The protein below binds the small molecule below.
Small molecule (SMILES): Cc1ncc(COP(=O)(O)O)c(/C=N/[C@@H](Cc2c[nH]c3ccccc23)C(=O)O)c1O

Binding-site contacts:
Ligand atom CE3 contacts residue LEU166 of chain 2.B at 3.5 Å (hydrophobic).
Ligand atom NE1 contacts residue GLY189 of chain 2.B at 3.6 Å.
Ligand atom O1P contacts residue THR190 of chain 2.B at 2.8 Å (h-bond).
Ligand atom O contacts residue GLN114 of chain 2.B at 3.3 Å (h-bond).
Ligand atom O2P contacts residue GLY234 of chain 2.B at 2.8 Å (h-bond).
Ligand atom CE2 contacts residue LEU166 of chain 2.B at 3.6 Å (hydrophobic).
Ligand atom O3P contacts residue SER235 of chain 2.B at 3.2 Å (h-bond).
Ligand atom NE1 contacts residue GLU109 of chain 2.B at 2.5 Å (salt-bridge).
Ligand atom O3 contacts residue ALA112 of chain 2.B at 3.6 Å.
Ligand atom C6 contacts residue GLU350 of chain 2.B at 3.6 Å.
Ligand atom CZ2 contacts residue GLU109 of chain 2.B at 3.5 Å.
Ligand atom CE2 contacts residue GLU109 of chain 2.B at 3.4 Å.
Ligand atom CH2 contacts residue THR190 of chain 2.B at 3.3 Å.
Ligand atom C contacts residue ALA112 of chain 2.B at 3.7 Å (hydrophobic).
Ligand atom O3 contacts residue GLN114 of chain 2.B at 3.4 Å.
Ligand atom P contacts residue SER235 of chain 2.B at 3.5 Å.
Ligand atom C contacts residue GLY111 of chain 2.B at 3.5 Å.
Ligand atom O contacts residue THR110 of chain 2.B at 2.5 Å (h-bond).
Ligand atom O1P contacts residue GLY234 of chain 2.B at 3.5 Å (h-bond).
Ligand atom O3P contacts residue ASN236 of chain 2.B at 2.7 Å (h-bond).
Ligand atom N1 contacts residue SER377 of chain 2.B at 2.6 Å (h-bond).
Ligand atom C4A contacts residue GLY303 of chain 2.B at 3.5 Å.
Ligand atom CZ2 contacts residue CYS170 of chain 2.B at 3.6 Å (hydrophobic).
Ligand atom C2 contacts residue SER377 of chain 2.B at 3.6 Å.
Ligand atom O contacts residue GLY113 of chain 2.B at 3.5 Å (h-bond).
Ligand atom OXT contacts residue GLY111 of chain 2.B at 2.6 Å (h-bond).
Ligand atom CZ3 contacts residue PHE306 of chain 2.B at 3.6 Å (hydrophobic).
Ligand atom O1P contacts residue SER235 of chain 2.B at 2.6 Å (h-bond).
Ligand atom O2P contacts residue GLY232 of chain 2.B at 2.7 Å (h-bond).
Ligand atom C contacts residue THR110 of chain 2.B at 3.5 Å.
Ligand atom OXT contacts residue ALA112 of chain 2.B at 2.8 Å (h-bond).
Ligand atom C6 contacts residue SER377 of chain 2.B at 3.3 Å.
Ligand atom O contacts residue HIS115 of chain 2.B at 2.8 Å (h-bond).
Ligand atom N1 contacts residue GLU350 of chain 2.B at 3.5 Å.
Ligand atom O2P contacts residue GLY233 of chain 2.B at 2.8 Å (h-bond).
Ligand atom CZ3 contacts residue THR190 of chain 2.B at 3.5 Å.
Ligand atom C6 contacts residue CYS230 of chain 2.B at 3.7 Å (hydrophobic).
Ligand atom C5A contacts residue GLY303 of chain 2.B at 3.4 Å.
Ligand atom CZ2 contacts residue THR190 of chain 2.B at 3.5 Å.
Ligand atom O3P contacts residue HIS86 of chain 2.B at 3.5 Å (h-bond).

Sequence of chain 2.B:
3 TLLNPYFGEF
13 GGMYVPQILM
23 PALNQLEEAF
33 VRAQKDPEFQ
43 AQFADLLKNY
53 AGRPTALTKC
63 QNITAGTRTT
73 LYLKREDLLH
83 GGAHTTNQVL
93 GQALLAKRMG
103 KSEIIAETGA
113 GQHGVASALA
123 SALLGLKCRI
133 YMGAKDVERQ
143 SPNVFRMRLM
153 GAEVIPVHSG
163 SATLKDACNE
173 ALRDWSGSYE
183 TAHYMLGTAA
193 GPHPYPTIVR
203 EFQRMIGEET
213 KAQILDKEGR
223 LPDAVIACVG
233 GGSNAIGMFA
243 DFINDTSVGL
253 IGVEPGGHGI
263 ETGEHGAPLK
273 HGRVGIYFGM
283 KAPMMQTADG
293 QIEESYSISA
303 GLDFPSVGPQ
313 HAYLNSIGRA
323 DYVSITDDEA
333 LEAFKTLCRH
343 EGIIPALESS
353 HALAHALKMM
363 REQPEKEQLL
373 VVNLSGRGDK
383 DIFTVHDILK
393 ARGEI